Sequence of chain 1.C:
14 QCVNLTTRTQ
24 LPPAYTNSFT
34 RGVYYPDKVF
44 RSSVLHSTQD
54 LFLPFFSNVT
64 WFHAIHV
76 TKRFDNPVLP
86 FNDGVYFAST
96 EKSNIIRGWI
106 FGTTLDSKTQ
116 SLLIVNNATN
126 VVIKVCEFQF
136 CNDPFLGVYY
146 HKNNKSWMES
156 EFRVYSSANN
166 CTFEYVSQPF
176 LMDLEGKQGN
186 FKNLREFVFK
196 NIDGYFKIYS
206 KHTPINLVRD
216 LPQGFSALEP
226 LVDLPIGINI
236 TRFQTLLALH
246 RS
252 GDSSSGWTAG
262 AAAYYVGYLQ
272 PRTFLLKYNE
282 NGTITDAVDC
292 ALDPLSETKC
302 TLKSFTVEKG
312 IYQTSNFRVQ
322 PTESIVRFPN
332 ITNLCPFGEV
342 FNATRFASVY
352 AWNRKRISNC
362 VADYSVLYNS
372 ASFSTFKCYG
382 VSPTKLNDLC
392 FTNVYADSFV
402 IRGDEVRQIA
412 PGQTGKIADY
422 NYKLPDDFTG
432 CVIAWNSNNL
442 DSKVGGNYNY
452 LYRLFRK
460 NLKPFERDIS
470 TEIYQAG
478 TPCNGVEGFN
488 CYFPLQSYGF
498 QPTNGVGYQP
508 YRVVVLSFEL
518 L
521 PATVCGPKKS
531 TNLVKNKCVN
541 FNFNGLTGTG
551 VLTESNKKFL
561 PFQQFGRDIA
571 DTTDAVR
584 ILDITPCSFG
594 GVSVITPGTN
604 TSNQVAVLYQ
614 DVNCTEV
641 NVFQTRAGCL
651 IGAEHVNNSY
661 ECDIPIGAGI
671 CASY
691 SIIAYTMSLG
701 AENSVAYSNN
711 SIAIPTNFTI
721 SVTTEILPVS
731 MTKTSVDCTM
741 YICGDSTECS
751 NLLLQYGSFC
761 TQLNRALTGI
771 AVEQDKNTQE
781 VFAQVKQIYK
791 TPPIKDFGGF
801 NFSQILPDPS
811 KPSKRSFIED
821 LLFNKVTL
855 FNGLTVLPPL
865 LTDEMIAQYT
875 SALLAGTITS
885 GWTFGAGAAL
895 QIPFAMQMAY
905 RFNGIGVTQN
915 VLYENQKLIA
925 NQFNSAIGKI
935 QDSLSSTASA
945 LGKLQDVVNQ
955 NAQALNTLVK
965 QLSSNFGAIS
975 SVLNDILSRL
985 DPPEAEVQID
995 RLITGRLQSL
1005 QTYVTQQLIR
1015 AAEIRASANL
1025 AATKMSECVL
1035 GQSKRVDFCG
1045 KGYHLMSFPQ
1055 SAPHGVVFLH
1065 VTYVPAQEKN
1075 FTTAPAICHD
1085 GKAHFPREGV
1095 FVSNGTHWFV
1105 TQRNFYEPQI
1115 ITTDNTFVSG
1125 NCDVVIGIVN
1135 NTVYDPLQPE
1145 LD

Binding-site contacts:
Ligand atom C8 contacts residue ASN657 of chain 1.C at 4.1 Å.
Ligand atom O5 contacts residue ASN657 of chain 1.C at 2.4 Å (h-bond).
Ligand atom C3 contacts residue ASN657 of chain 1.C at 3.8 Å.
Ligand atom C6 contacts residue HIS655 of chain 1.C at 3.3 Å.
Ligand atom C2 contacts residue ASN657 of chain 1.C at 2.5 Å.
Ligand atom N2 contacts residue ASN657 of chain 1.C at 2.9 Å (h-bond).
Ligand atom C5 contacts residue ASN657 of chain 1.C at 3.7 Å.
Ligand atom C4 contacts residue ASN657 of chain 1.C at 4.3 Å.
Ligand atom C1 contacts residue ASN657 of chain 1.C at 1.4 Å.
Ligand atom C7 contacts residue ASN657 of chain 1.C at 3.7 Å.
Ligand atom O5 contacts residue VAL656 of chain 1.C at 4.2 Å.
Ligand atom O6 contacts residue HIS655 of chain 1.C at 3.1 Å (h-bond).

A protein and the small-molecule ligand that binds it are described below.
Small molecule (SMILES): CC(=O)N[C@@H]1[C@@H](O)[C@H](O)[C@@H](CO)O[C@H]1O